Binding-site contacts:
Ligand atom N01 contacts residue LEU48 of chain 1.A at 3.4 Å.
Ligand atom C21 contacts residue ILE224 of chain 1.A at 3.9 Å (hydrophobic).
Ligand atom C11 contacts residue GLU44 of chain 1.A at 3.8 Å.
Ligand atom C12 contacts residue GLU44 of chain 1.A at 3.6 Å.
Ligand atom C11 contacts residue 0AW1 of chain 1.D at 3.8 Å.
Ligand atom O22 contacts residue 0AW1 of chain 1.D at 4.0 Å.
Ligand atom C18 contacts residue 0AW1 of chain 1.D at 3.7 Å.
Ligand atom N03 contacts residue GLU19 of chain 1.A at 2.9 Å (salt-bridge).
Ligand atom N15 contacts residue 0AW1 of chain 1.D at 3.3 Å.
Ligand atom C20 contacts residue LEU223 of chain 1.A at 3.3 Å (hydrophobic).
Ligand atom C21 contacts residue 0AW1 of chain 1.D at 4.0 Å.
Ligand atom C09 contacts residue GLU44 of chain 1.A at 3.6 Å.
Ligand atom C24 contacts residue 0AW1 of chain 1.D at 3.5 Å.
Ligand atom C25 contacts residue ASN47 of chain 1.A at 3.7 Å.
Ligand atom C10 contacts residue GLU44 of chain 1.A at 3.8 Å.
Ligand atom C08 contacts residue GLU44 of chain 1.A at 3.6 Å.
Ligand atom N03 contacts residue VAL51 of chain 1.A at 3.9 Å.
Ligand atom C20 contacts residue 0AW1 of chain 1.D at 3.9 Å.
Ligand atom C10 contacts residue 0AW1 of chain 1.D at 3.5 Å.
Ligand atom C02 contacts residue GLU19 of chain 1.A at 3.6 Å.
Ligand atom S27 contacts residue ASN47 of chain 1.A at 3.8 Å.
Ligand atom C13 contacts residue ASN47 of chain 1.A at 3.7 Å.
Ligand atom C14 contacts residue 0AW1 of chain 1.D at 3.4 Å.
Ligand atom O26 contacts residue 0AW1 of chain 1.D at 3.9 Å.
Ligand atom C05 contacts residue GLU44 of chain 1.A at 4.0 Å.
Ligand atom C19 contacts residue 0AW1 of chain 1.D at 3.5 Å.
Ligand atom C12 contacts residue 0AW1 of chain 1.D at 3.7 Å.
Ligand atom C25 contacts residue 0AW1 of chain 1.D at 3.2 Å.
Ligand atom C07 contacts residue GLU44 of chain 1.A at 3.9 Å.
Ligand atom C23 contacts residue 0AW1 of chain 1.D at 3.4 Å.
Ligand atom C04 contacts residue ASN47 of chain 1.A at 4.1 Å.
Ligand atom C12 contacts residue CSO43 of chain 1.A at 4.0 Å.
Ligand atom C17 contacts residue 0AW1 of chain 1.D at 3.4 Å.
Ligand atom N01 contacts residue GLU19 of chain 1.A at 2.7 Å (salt-bridge).
Ligand atom C16 contacts residue 0AW1 of chain 1.D at 3.6 Å.
Ligand atom C21 contacts residue LEU223 of chain 1.A at 3.8 Å (hydrophobic).
Ligand atom C11 contacts residue CSO43 of chain 1.A at 3.8 Å.
Ligand atom N15 contacts residue ASN47 of chain 1.A at 3.2 Å (h-bond).
Ligand atom C12 contacts residue ASN47 of chain 1.A at 3.9 Å.
Ligand atom C14 contacts residue ASN47 of chain 1.A at 3.7 Å.

This small molecule binds to this protein.
Small molecule (SMILES): [H]/N=C(\N)c1cc(-c2ccccc2)c(CNC(=O)c2ccc3c(c2)CCO3)s1

Sequence of chain 1.A:
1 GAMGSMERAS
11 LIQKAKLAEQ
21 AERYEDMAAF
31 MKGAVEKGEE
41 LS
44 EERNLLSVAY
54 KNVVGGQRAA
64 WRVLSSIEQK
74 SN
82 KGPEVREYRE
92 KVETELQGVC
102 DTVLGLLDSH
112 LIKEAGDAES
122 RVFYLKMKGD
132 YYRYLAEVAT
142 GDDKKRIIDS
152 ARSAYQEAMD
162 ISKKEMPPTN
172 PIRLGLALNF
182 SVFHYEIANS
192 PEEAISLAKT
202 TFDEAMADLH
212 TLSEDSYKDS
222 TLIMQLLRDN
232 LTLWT